Binding-site contacts:
Ligand atom CAM contacts residue GLN189 of chain 1.A at 4.0 Å.
Ligand atom CAW contacts residue GLU224 of chain 1.A at 3.9 Å.
Ligand atom OAB contacts residue PRO217 of chain 1.A at 3.8 Å.
Ligand atom OAE contacts residue ASP131 of chain 1.A at 3.1 Å (salt-bridge).
Ligand atom CAW contacts residue ASP188 of chain 1.A at 3.8 Å.
Ligand atom CAS contacts residue ASP188 of chain 1.A at 3.5 Å.
Ligand atom OAQ contacts residue TYR215 of chain 1.A at 3.7 Å.
Ligand atom OAE contacts residue MG1 of chain 1.L at 2.0 Å.
Ligand atom CAT contacts residue GLN218 of chain 1.A at 3.7 Å.
Ligand atom CAR contacts residue PRO217 of chain 1.A at 3.6 Å (hydrophobic).
Ligand atom CAW contacts residue MG1 of chain 1.M at 3.0 Å.
Ligand atom OAE contacts residue ASP188 of chain 1.A at 3.1 Å (salt-bridge).
Ligand atom CAS contacts residue MG1 of chain 1.L at 3.0 Å.
Ligand atom OAE contacts residue GLU224 of chain 1.A at 3.3 Å (salt-bridge).
Ligand atom CAY contacts residue MG1 of chain 1.L at 3.5 Å.
Ligand atom CAO contacts residue ARG332 of chain 1.A at 4.0 Å.
Ligand atom CAT contacts residue PRO217 of chain 1.A at 4.0 Å (hydrophobic).
Ligand atom OAC contacts residue ASP188 of chain 1.A at 2.9 Å (salt-bridge).
Ligand atom CAI contacts residue PRO217 of chain 1.A at 3.7 Å (hydrophobic).
Ligand atom CAY contacts residue ASP188 of chain 1.A at 4.0 Å.
Ligand atom OAC contacts residue ASP131 of chain 1.A at 4.0 Å.
Ligand atom CAL contacts residue TYR215 of chain 1.A at 3.9 Å (hydrophobic).
Ligand atom CAH contacts residue GLN218 of chain 1.A at 3.8 Å.
Ligand atom CAH contacts residue PRO217 of chain 1.A at 3.9 Å (hydrophobic).
Ligand atom OAD contacts residue MG1 of chain 1.M at 2.1 Å.
Ligand atom FAG contacts residue PRO217 of chain 1.A at 4.0 Å.
Ligand atom CAM contacts residue GLY190 of chain 1.A at 3.8 Å.
Ligand atom OAC contacts residue MG1 of chain 1.L at 2.1 Å.
Ligand atom FAG contacts residue GLU224 of chain 1.A at 3.2 Å.
Ligand atom CAV contacts residue PRO217 of chain 1.A at 3.6 Å (hydrophobic).
Ligand atom OAE contacts residue MG1 of chain 1.M at 2.3 Å.
Ligand atom OAD contacts residue GLU224 of chain 1.A at 2.9 Å (salt-bridge).
Ligand atom CAW contacts residue MG1 of chain 1.L at 3.1 Å.
Ligand atom FAF contacts residue GLN218 of chain 1.A at 2.9 Å.
Ligand atom CAJ contacts residue PRO217 of chain 1.A at 3.9 Å (hydrophobic).
Ligand atom CAZ contacts residue GLU224 of chain 1.A at 3.7 Å.
Ligand atom NAP contacts residue PRO217 of chain 1.A at 3.8 Å.
Ligand atom CAZ contacts residue MG1 of chain 1.M at 2.9 Å.
Ligand atom CAU contacts residue PRO217 of chain 1.A at 3.7 Å (hydrophobic).
Ligand atom CBB contacts residue ARG332 of chain 1.A at 4.0 Å.

This small molecule binds to this protein.
Small molecule (SMILES): C[C@@H]1CCO[C@H]2Cn3cc(C(=O)NCc4ccc(F)cc4F)c(=O)c(O)c3C(=O)N12

Sequence of chain 1.A:
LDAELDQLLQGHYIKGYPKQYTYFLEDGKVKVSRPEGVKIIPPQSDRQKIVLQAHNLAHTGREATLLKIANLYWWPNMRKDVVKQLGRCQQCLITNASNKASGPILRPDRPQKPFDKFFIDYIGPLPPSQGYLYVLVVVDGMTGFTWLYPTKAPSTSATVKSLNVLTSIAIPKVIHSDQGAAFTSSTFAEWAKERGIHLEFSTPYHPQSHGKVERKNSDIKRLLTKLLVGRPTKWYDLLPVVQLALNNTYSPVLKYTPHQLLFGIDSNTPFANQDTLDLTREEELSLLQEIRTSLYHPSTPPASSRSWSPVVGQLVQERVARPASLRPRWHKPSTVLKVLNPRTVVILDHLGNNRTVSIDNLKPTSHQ